Sequence of chain 59.C:
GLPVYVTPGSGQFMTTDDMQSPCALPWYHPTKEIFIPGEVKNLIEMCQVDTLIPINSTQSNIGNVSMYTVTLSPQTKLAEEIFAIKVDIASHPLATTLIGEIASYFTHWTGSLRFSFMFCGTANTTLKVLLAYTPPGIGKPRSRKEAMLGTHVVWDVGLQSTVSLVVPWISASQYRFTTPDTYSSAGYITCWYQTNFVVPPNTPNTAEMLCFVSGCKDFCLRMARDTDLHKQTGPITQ

Sequence of chain 59.A:
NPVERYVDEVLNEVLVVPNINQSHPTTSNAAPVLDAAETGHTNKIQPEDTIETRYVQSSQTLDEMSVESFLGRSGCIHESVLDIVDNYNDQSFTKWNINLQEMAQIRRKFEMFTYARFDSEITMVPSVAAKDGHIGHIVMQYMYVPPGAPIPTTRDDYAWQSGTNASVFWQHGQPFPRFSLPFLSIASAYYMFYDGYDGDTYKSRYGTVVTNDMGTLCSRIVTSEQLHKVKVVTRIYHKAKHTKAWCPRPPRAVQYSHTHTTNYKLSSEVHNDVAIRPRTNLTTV

The small molecule below binds the protein below.
Small molecule (SMILES): Cc1cc(CCCOc2c(C)cc(-c3coc(C)n3)cc2C)on1

Binding-site contacts:
Ligand atom C1A contacts residue PHE179 of chain 59.A at 3.5 Å (hydrophobic).
Ligand atom C4B contacts residue PHE179 of chain 59.A at 3.9 Å (hydrophobic).
Ligand atom C5B contacts residue TYR144 of chain 59.A at 3.6 Å (hydrophobic).
Ligand atom C5B contacts residue LEU181 of chain 59.A at 3.3 Å (hydrophobic).
Ligand atom O1 contacts residue MET214 of chain 59.A at 3.2 Å.
Ligand atom C2C contacts residue ILE98 of chain 59.A at 4.0 Å (hydrophobic).
Ligand atom C6B contacts residue LEU181 of chain 59.A at 3.3 Å (hydrophobic).
Ligand atom O5A contacts residue TYR144 of chain 59.A at 3.1 Å.
Ligand atom CM4 contacts residue TYR142 of chain 59.A at 3.1 Å (hydrophobic).
Ligand atom CM4 contacts residue VAL168 of chain 59.A at 3.5 Å (hydrophobic).
Ligand atom C2B contacts residue ILE98 of chain 59.A at 3.9 Å (hydrophobic).
Ligand atom CM2 contacts residue ILE122 of chain 59.A at 3.7 Å (hydrophobic).
Ligand atom N3A contacts residue PHE179 of chain 59.A at 3.0 Å.
Ligand atom N3A contacts residue LEU217 of chain 59.A at 3.4 Å.
Ligand atom C2A contacts residue PHE179 of chain 59.A at 3.3 Å (hydrophobic).
Ligand atom O5A contacts residue PHE179 of chain 59.A at 3.7 Å.
Ligand atom C6B contacts residue ILE98 of chain 59.A at 3.6 Å (hydrophobic).
Ligand atom CM4 contacts residue PHE179 of chain 59.A at 3.9 Å (hydrophobic).
Ligand atom O1 contacts residue LEU100 of chain 59.A at 4.0 Å.
Ligand atom CM6 contacts residue LEU181 of chain 59.A at 3.7 Å (hydrophobic).
Ligand atom CM2 contacts residue ILE236 of chain 59.A at 4.0 Å (hydrophobic).
Ligand atom C5 contacts residue MET214 of chain 59.A at 3.6 Å (hydrophobic).
Ligand atom C2B contacts residue ILE122 of chain 59.A at 3.9 Å (hydrophobic).
Ligand atom C3 contacts residue LEU100 of chain 59.A at 3.9 Å (hydrophobic).
Ligand atom C1C contacts residue MET214 of chain 59.A at 3.7 Å (hydrophobic).
Ligand atom C2A contacts residue TYR144 of chain 59.A at 3.7 Å (hydrophobic).
Ligand atom CM6 contacts residue LEU184 of chain 59.A at 3.4 Å (hydrophobic).
Ligand atom C1A contacts residue TYR144 of chain 59.A at 3.1 Å (hydrophobic).
Ligand atom O5A contacts residue ALA166 of chain 59.A at 3.9 Å.
Ligand atom CM6 contacts residue TYR144 of chain 59.A at 3.7 Å (hydrophobic).
Ligand atom C4B contacts residue LEU181 of chain 59.A at 3.8 Å (hydrophobic).
Ligand atom C1B contacts residue LEU181 of chain 59.A at 3.8 Å (hydrophobic).
Ligand atom CM3 contacts residue TYR190 of chain 59.A at 3.9 Å (hydrophobic).
Ligand atom C4A contacts residue TYR144 of chain 59.A at 3.8 Å (hydrophobic).
Ligand atom N2 contacts residue LEU100 of chain 59.A at 3.8 Å.
Ligand atom O1B contacts residue ILE98 of chain 59.A at 2.9 Å.
Ligand atom C1B contacts residue ILE98 of chain 59.A at 3.6 Å (hydrophobic).
Ligand atom N2 contacts residue MET214 of chain 59.A at 3.8 Å.
Ligand atom C4A contacts residue PHE179 of chain 59.A at 3.3 Å (hydrophobic).
Ligand atom C4 contacts residue TYR190 of chain 59.A at 3.8 Å (hydrophobic).